Sequence of chain 1.G:
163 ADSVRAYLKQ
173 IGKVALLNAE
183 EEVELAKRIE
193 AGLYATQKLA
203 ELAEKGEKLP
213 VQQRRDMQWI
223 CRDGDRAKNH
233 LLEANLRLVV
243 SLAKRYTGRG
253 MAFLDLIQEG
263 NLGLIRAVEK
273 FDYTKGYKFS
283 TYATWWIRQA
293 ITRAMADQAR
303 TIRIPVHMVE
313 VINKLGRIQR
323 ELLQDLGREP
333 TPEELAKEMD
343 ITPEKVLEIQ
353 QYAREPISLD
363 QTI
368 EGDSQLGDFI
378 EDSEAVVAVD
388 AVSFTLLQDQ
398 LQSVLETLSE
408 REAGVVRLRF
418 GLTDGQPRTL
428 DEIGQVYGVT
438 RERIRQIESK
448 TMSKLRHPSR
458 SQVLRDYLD

Binding-site contacts:
Ligand atom C32 contacts residue ASP432 of chain 1.D at 3.6 Å.
Ligand atom O08 contacts residue GLN429 of chain 1.D at 3.5 Å.
Ligand atom C34 contacts residue GLN429 of chain 1.D at 3.6 Å.
Ligand atom O08 contacts residue PHE430 of chain 1.D at 2.8 Å (h-bond).
Ligand atom C13 contacts residue ARG456 of chain 1.D at 3.2 Å.
Ligand atom O10 contacts residue ILE488 of chain 1.D at 3.7 Å.
Ligand atom N01 contacts residue ARG445 of chain 1.D at 3.5 Å (salt-bridge).
Ligand atom O17 contacts residue THR424 of chain 1.D at 3.4 Å (h-bond).
Ligand atom C46 contacts residue THR424 of chain 1.D at 3.2 Å.
Ligand atom C32 contacts residue PHE430 of chain 1.D at 3.2 Å (hydrophobic).
Ligand atom C17 contacts residue ARG445 of chain 1.D at 3.1 Å.
Ligand atom O19 contacts residue GLN429 of chain 1.D at 3.3 Å.
Ligand atom O01 contacts residue GLN429 of chain 1.D at 3.5 Å (h-bond).
Ligand atom C45 contacts residue SER425 of chain 1.D at 3.1 Å.
Ligand atom O19 contacts residue PHE430 of chain 1.D at 3.1 Å (h-bond).
Ligand atom C02 contacts residue ILE488 of chain 1.D at 3.4 Å (hydrophobic).
Ligand atom O09 contacts residue GLN429 of chain 1.D at 3.3 Å (h-bond).
Ligand atom O03 contacts residue GLN426 of chain 1.D at 3.4 Å (h-bond).
Ligand atom C45 contacts residue SER428 of chain 1.D at 3.3 Å.
Ligand atom C14 contacts residue LEU449 of chain 1.D at 3.4 Å (hydrophobic).
Ligand atom C16 contacts residue ARG445 of chain 1.D at 3.4 Å.
Ligand atom C29 contacts residue GLN426 of chain 1.D at 3.3 Å.
Ligand atom O02 contacts residue SER447 of chain 1.D at 2.7 Å (h-bond).
Ligand atom C19 contacts residue ARG445 of chain 1.D at 3.5 Å.
Ligand atom C50 contacts residue ARG164 of chain 1.D at 3.2 Å.
Ligand atom C17 contacts residue ARG604 of chain 1.D at 3.4 Å.
Ligand atom O18 contacts residue ARG164 of chain 1.D at 3.4 Å (salt-bridge).
Ligand atom C08 contacts residue LEU449 of chain 1.D at 3.5 Å (hydrophobic).
Ligand atom O04 contacts residue GLU368 of chain 1.G at 3.4 Å (salt-bridge).
Ligand atom C01 contacts residue ILE488 of chain 1.D at 3.5 Å (hydrophobic).
Ligand atom C47 contacts residue THR424 of chain 1.D at 3.0 Å.
Ligand atom C46 contacts residue SER425 of chain 1.D at 3.1 Å.
Ligand atom C18 contacts residue ARG445 of chain 1.D at 3.4 Å.
Ligand atom O02 contacts residue GLN429 of chain 1.D at 3.1 Å (h-bond).
Ligand atom O18 contacts residue SER428 of chain 1.D at 3.2 Å (h-bond).
Ligand atom C07 contacts residue LEU449 of chain 1.D at 3.3 Å (hydrophobic).
Ligand atom O09 contacts residue HIS442 of chain 1.D at 3.6 Å.
Ligand atom C45 contacts residue GLN426 of chain 1.D at 3.5 Å.
Ligand atom C46 contacts residue SER428 of chain 1.D at 3.4 Å.
Ligand atom O05 contacts residue GLN426 of chain 1.D at 3.3 Å (h-bond).

A small-molecule ligand and the protein it binds are described below.
Small molecule (SMILES): CC(=O)O[C@H]1[C@H](C)[C@H](O)[C@H](C)[C@@H](O)[C@@H]([C@H](C)OC(=O)C(C)(C)CC(=O)O)CC/C=C(/C)C(=O)Nc2cc(O)c3c4c(c(C)c(O)c3c2O)O[C@](C)(O/C=C/[C@H](O[C@H]2C[C@@H]3OCO[C@@H]3[C@@H](C)O2)[C@H]1C)C4=O

Sequence of chain 1.D:
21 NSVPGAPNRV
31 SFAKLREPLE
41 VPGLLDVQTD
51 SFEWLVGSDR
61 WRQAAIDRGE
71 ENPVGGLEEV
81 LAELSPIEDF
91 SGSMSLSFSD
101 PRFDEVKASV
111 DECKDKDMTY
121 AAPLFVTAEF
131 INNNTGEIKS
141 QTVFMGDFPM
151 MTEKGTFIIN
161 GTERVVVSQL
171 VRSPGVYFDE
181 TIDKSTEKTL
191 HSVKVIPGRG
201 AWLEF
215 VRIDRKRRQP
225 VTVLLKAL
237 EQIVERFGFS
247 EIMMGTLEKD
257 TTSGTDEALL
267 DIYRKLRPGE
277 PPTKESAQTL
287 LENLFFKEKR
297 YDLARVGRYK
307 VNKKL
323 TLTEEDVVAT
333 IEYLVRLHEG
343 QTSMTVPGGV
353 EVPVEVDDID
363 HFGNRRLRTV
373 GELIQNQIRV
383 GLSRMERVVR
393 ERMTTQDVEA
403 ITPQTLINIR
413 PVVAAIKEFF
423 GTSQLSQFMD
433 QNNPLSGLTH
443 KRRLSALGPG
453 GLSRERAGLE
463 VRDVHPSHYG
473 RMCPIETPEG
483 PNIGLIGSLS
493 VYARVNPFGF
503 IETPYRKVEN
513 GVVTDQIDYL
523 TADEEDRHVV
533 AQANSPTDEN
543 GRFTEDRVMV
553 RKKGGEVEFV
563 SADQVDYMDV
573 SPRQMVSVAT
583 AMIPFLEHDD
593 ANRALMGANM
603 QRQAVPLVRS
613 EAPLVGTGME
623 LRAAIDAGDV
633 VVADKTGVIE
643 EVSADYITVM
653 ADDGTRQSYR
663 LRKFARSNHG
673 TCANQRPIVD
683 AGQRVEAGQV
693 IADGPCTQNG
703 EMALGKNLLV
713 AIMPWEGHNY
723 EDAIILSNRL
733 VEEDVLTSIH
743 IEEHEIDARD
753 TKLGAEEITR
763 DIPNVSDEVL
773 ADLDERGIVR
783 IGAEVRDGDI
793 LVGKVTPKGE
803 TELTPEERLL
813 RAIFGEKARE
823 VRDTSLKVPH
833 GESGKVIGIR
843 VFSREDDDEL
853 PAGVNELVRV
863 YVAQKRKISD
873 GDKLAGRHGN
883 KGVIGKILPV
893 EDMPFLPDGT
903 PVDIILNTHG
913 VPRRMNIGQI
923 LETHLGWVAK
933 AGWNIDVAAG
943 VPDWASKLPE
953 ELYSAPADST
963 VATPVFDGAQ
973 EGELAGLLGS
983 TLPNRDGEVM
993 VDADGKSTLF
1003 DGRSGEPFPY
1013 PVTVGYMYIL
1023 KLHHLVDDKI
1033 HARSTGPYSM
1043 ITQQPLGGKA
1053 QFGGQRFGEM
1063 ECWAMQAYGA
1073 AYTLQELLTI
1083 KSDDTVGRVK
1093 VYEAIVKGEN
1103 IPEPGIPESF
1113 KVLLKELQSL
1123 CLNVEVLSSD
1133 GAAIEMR